This small molecule binds to this protein.
Small molecule (SMILES): Nc1ncnc2c1ncn2[C@@H]1O[C@H](CO)[C@@H](O)[C@H]1O

Sequence of chain 1.A:
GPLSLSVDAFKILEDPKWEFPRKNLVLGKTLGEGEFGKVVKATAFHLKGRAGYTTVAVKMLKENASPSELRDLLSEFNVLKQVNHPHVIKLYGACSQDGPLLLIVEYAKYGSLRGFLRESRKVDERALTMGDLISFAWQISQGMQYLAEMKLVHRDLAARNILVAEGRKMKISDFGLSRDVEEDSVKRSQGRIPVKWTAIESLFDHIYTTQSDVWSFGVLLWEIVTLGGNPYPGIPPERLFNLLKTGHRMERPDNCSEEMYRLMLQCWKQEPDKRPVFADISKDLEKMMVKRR

Binding-site contacts:
Ligand atom O4' contacts residue GLY32 of chain 1.A at 4.0 Å.
Ligand atom N6 contacts residue LEU182 of chain 1.A at 3.5 Å.
Ligand atom C4' contacts residue GLU33 of chain 1.A at 4.1 Å.
Ligand atom C5' contacts residue GLY34 of chain 1.A at 3.8 Å.
Ligand atom N1 contacts residue ALA57 of chain 1.A at 3.7 Å.
Ligand atom C5 contacts residue LEU182 of chain 1.A at 3.5 Å (hydrophobic).
Ligand atom C5' contacts residue GLY32 of chain 1.A at 3.6 Å.
Ligand atom O2' contacts residue LEU182 of chain 1.A at 3.6 Å.
Ligand atom N3 contacts residue LEU31 of chain 1.A at 3.7 Å.
Ligand atom O3' contacts residue LEU31 of chain 1.A at 3.4 Å (h-bond).
Ligand atom C6 contacts residue ALA57 of chain 1.A at 3.5 Å (hydrophobic).
Ligand atom N6 contacts residue ILE89 of chain 1.A at 4.0 Å.
Ligand atom C6 contacts residue LEU182 of chain 1.A at 3.5 Å (hydrophobic).
Ligand atom C4' contacts residue GLY32 of chain 1.A at 3.6 Å.
Ligand atom N9 contacts residue VAL39 of chain 1.A at 4.0 Å.
Ligand atom C5' contacts residue GLU33 of chain 1.A at 3.5 Å.
Ligand atom C4 contacts residue LEU182 of chain 1.A at 3.7 Å (hydrophobic).
Ligand atom O5' contacts residue GLY34 of chain 1.A at 3.9 Å.
Ligand atom O4' contacts residue VAL39 of chain 1.A at 3.7 Å.
Ligand atom C6 contacts residue ALA108 of chain 1.A at 4.0 Å (hydrophobic).
Ligand atom C8 contacts residue LEU182 of chain 1.A at 4.0 Å (hydrophobic).
Ligand atom N1 contacts residue GLU106 of chain 1.A at 3.9 Å.
Ligand atom C2 contacts residue LEU31 of chain 1.A at 3.8 Å (hydrophobic).
Ligand atom N7 contacts residue VAL39 of chain 1.A at 3.9 Å.
Ligand atom N6 contacts residue GLU106 of chain 1.A at 2.7 Å (salt-bridge).
Ligand atom C8 contacts residue VAL39 of chain 1.A at 3.8 Å (hydrophobic).
Ligand atom N6 contacts residue VAL105 of chain 1.A at 3.7 Å.
Ligand atom C2 contacts residue ALA108 of chain 1.A at 3.4 Å (hydrophobic).
Ligand atom N1 contacts residue TYR107 of chain 1.A at 3.8 Å.
Ligand atom N1 contacts residue ALA108 of chain 1.A at 3.0 Å (h-bond).
Ligand atom C5 contacts residue VAL39 of chain 1.A at 4.0 Å (hydrophobic).
Ligand atom C4' contacts residue LEU31 of chain 1.A at 3.7 Å (hydrophobic).
Ligand atom N6 contacts residue ALA57 of chain 1.A at 3.5 Å.
Ligand atom O4' contacts residue LEU31 of chain 1.A at 3.9 Å.
Ligand atom C2 contacts residue TYR107 of chain 1.A at 3.8 Å (hydrophobic).
Ligand atom N7 contacts residue LEU182 of chain 1.A at 3.6 Å.
Ligand atom O2' contacts residue SER112 of chain 1.A at 3.1 Å (h-bond).
Ligand atom N9 contacts residue LEU182 of chain 1.A at 3.8 Å.
Ligand atom O2' contacts residue GLY111 of chain 1.A at 3.8 Å.
Ligand atom C6 contacts residue GLU106 of chain 1.A at 3.7 Å.